Binding-site contacts:
Ligand atom C16 contacts residue HIS117 of chain 1.B at 3.6 Å.
Ligand atom C8 contacts residue PHE306 of chain 1.B at 3.7 Å (hydrophobic).
Ligand atom C7 contacts residue PHE306 of chain 1.B at 3.5 Å (hydrophobic).
Ligand atom C3 contacts residue TRP227 of chain 1.B at 3.6 Å (hydrophobic).
Ligand atom C10 contacts residue ASN167 of chain 1.B at 4.1 Å.
Ligand atom C14 contacts residue SER308 of chain 1.B at 3.8 Å.
Ligand atom C6 contacts residue NAP1 of chain 1.E at 3.3 Å.
Ligand atom C5 contacts residue NAP1 of chain 1.E at 3.2 Å.
Ligand atom C16 contacts residue TYR55 of chain 1.B at 3.7 Å (hydrophobic).
Ligand atom C17 contacts residue MET120 of chain 1.B at 4.0 Å (hydrophobic).
Ligand atom O18 contacts residue TYR55 of chain 1.B at 2.6 Å (h-bond).
Ligand atom C4 contacts residue TYR24 of chain 1.B at 3.5 Å (hydrophobic).
Ligand atom C5 contacts residue TYR24 of chain 1.B at 3.4 Å (hydrophobic).
Ligand atom C15 contacts residue SER308 of chain 1.B at 3.2 Å.
Ligand atom C16 contacts residue LEU54 of chain 1.B at 4.0 Å (hydrophobic).
Ligand atom N9 contacts residue HIS117 of chain 1.B at 3.4 Å (h-bond).
Ligand atom C3 contacts residue PHE306 of chain 1.B at 3.6 Å (hydrophobic).
Ligand atom C15 contacts residue TRP86 of chain 1.B at 3.8 Å (hydrophobic).
Ligand atom C13 contacts residue LEU54 of chain 1.B at 3.8 Å (hydrophobic).
Ligand atom O18 contacts residue NAP1 of chain 1.E at 3.0 Å.
Ligand atom N1 contacts residue TYR55 of chain 1.B at 3.9 Å.
Ligand atom O18 contacts residue HIS117 of chain 1.B at 2.9 Å (h-bond).
Ligand atom C11 contacts residue LEU54 of chain 1.B at 3.4 Å (hydrophobic).
Ligand atom C12 contacts residue SER308 of chain 1.B at 3.7 Å.
Ligand atom N9 contacts residue NAP1 of chain 1.E at 2.7 Å (h-bond).
Ligand atom N1 contacts residue NAP1 of chain 1.E at 3.6 Å.
Ligand atom C3 contacts residue TYR24 of chain 1.B at 3.8 Å (hydrophobic).
Ligand atom C12 contacts residue TRP86 of chain 1.B at 3.7 Å (hydrophobic).
Ligand atom C13 contacts residue NAP1 of chain 1.E at 3.5 Å.
Ligand atom C4 contacts residue NAP1 of chain 1.E at 4.0 Å.
Ligand atom N9 contacts residue PHE306 of chain 1.B at 3.4 Å.
Ligand atom C13 contacts residue PHE306 of chain 1.B at 3.6 Å (hydrophobic).
Ligand atom C13 contacts residue HIS117 of chain 1.B at 3.6 Å.
Ligand atom C7 contacts residue NAP1 of chain 1.E at 3.8 Å.
Ligand atom C6 contacts residue TYR24 of chain 1.B at 3.6 Å (hydrophobic).
Ligand atom C16 contacts residue NAP1 of chain 1.E at 3.3 Å.
Ligand atom C2 contacts residue PHE306 of chain 1.B at 3.7 Å (hydrophobic).
Ligand atom C6 contacts residue TYR55 of chain 1.B at 3.5 Å (hydrophobic).
Ligand atom C17 contacts residue SER308 of chain 1.B at 3.0 Å.
Ligand atom C11 contacts residue PHE306 of chain 1.B at 3.5 Å (hydrophobic).

Sequence of chain 1.B:
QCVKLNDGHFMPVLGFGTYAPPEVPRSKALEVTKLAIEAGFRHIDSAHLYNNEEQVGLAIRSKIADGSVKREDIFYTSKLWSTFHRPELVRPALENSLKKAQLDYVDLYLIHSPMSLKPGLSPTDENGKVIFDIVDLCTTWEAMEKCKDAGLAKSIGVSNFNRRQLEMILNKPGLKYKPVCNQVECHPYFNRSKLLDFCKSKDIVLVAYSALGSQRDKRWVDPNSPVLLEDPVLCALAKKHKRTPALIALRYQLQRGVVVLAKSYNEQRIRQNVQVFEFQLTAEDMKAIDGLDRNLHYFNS

A small-molecule ligand and the protein it binds are described below.
Small molecule (SMILES): Cc1ccc2[nH]c(C(=O)N3CC=CCC3)cc2c1